A small-molecule ligand and the protein it binds are described below.
Small molecule (SMILES): CC(=O)N[C@@H]1[C@@H](O)[C@H](O)[C@@H](CO)O[C@H]1O

Binding-site contacts:
Ligand atom O7 contacts residue SER21 of chain 1.B at 2.6 Å (h-bond).
Ligand atom C7 contacts residue ASN70 of chain 1.B at 4.2 Å.
Ligand atom N2 contacts residue ASN73 of chain 1.B at 2.8 Å (h-bond).
Ligand atom O3 contacts residue ASN20 of chain 1.B at 3.7 Å.
Ligand atom C1 contacts residue ASN73 of chain 1.B at 1.4 Å.
Ligand atom C7 contacts residue THR68 of chain 1.B at 4.4 Å.
Ligand atom C7 contacts residue ASN20 of chain 1.B at 4.0 Å.
Ligand atom C7 contacts residue ASN73 of chain 1.B at 3.3 Å.
Ligand atom C8 contacts residue THR68 of chain 1.B at 3.2 Å.
Ligand atom C8 contacts residue SER21 of chain 1.B at 3.8 Å.
Ligand atom C3 contacts residue ASN73 of chain 1.B at 3.7 Å.
Ligand atom C8 contacts residue ASN70 of chain 1.B at 3.9 Å.
Ligand atom C4 contacts residue ASN73 of chain 1.B at 4.2 Å.
Ligand atom C8 contacts residue ASN73 of chain 1.B at 4.4 Å.
Ligand atom O6 contacts residue ASN20 of chain 1.B at 4.3 Å.
Ligand atom C3 contacts residue ASN20 of chain 1.B at 4.2 Å.
Ligand atom C2 contacts residue ASN20 of chain 1.B at 4.2 Å.
Ligand atom C5 contacts residue ASN73 of chain 1.B at 3.7 Å.
Ligand atom C2 contacts residue ASN73 of chain 1.B at 2.3 Å.
Ligand atom O7 contacts residue ASN20 of chain 1.B at 3.1 Å.
Ligand atom C7 contacts residue SER21 of chain 1.B at 3.4 Å.
Ligand atom O7 contacts residue ASN73 of chain 1.B at 3.4 Å (h-bond).
Ligand atom C4 contacts residue ASN20 of chain 1.B at 3.8 Å.
Ligand atom O5 contacts residue ASN73 of chain 1.B at 2.4 Å (h-bond).
Ligand atom C1 contacts residue ASN70 of chain 1.B at 4.4 Å.
Ligand atom N2 contacts residue ASN70 of chain 1.B at 4.1 Å.

Sequence of chain 1.B:
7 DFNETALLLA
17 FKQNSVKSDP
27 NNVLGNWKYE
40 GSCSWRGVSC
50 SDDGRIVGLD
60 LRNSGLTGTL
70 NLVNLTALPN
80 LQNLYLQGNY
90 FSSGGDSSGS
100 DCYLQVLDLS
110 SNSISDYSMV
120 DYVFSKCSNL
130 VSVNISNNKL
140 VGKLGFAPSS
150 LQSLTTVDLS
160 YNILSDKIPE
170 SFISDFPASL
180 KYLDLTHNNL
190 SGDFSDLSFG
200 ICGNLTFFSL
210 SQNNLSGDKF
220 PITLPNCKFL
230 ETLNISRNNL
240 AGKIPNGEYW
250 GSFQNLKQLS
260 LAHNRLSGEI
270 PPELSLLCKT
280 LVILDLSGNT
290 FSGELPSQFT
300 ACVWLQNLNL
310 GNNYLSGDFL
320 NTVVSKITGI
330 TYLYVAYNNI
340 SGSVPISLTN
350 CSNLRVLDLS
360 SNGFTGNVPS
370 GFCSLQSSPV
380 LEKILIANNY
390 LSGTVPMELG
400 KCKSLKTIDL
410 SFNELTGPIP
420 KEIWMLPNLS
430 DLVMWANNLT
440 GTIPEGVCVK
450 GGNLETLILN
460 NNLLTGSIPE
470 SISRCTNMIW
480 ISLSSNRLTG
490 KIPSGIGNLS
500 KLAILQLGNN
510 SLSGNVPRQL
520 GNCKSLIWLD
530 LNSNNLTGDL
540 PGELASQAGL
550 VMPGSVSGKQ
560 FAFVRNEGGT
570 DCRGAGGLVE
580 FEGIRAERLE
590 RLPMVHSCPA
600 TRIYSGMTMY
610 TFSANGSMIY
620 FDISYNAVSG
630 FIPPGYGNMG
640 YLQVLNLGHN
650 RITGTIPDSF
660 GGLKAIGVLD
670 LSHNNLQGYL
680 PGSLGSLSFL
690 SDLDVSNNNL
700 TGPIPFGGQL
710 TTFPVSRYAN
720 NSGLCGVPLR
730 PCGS